Sequence of chain 1.F:
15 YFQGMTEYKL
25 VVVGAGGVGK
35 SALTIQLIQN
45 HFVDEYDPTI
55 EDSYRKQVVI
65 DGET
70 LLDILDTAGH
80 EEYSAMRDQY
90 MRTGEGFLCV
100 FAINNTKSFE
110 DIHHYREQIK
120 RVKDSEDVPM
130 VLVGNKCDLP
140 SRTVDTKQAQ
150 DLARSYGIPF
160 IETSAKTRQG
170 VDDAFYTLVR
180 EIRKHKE

The small molecule below binds the protein below.
Small molecule (SMILES): Nc1nc2c(ncn2[C@@H]2O[C@H](CO[P](=O)(O)O[P](=O)(O)NP(=O)(O)O)[C@@H](O)[C@H]2O)c(=O)[nH]1

Binding-site contacts:
Ligand atom O3G contacts residue PRO52 of chain 1.F at 3.5 Å.
Ligand atom C8 contacts residue ALA36 of chain 1.F at 3.6 Å (hydrophobic).
Ligand atom N2 contacts residue LEU138 of chain 1.F at 3.6 Å.
Ligand atom N1 contacts residue ASP137 of chain 1.F at 2.8 Å (salt-bridge).
Ligand atom PB contacts residue LYS34 of chain 1.F at 3.6 Å.
Ligand atom O2G contacts residue GLY78 of chain 1.F at 2.8 Å (h-bond).
Ligand atom O4' contacts residue LYS135 of chain 1.F at 3.2 Å (salt-bridge).
Ligand atom O2' contacts residue PHE46 of chain 1.F at 3.4 Å.
Ligand atom N3B contacts residue MG1 of chain 1.AA at 3.5 Å.
Ligand atom O6 contacts residue ASP137 of chain 1.F at 3.6 Å (salt-bridge).
Ligand atom O2G contacts residue LYS34 of chain 1.F at 2.6 Å (salt-bridge).
Ligand atom PB contacts residue MG1 of chain 1.AA at 3.2 Å.
Ligand atom N3B contacts residue GLY31 of chain 1.F at 3.2 Å (h-bond).
Ligand atom O2' contacts residue VAL47 of chain 1.F at 2.8 Å (h-bond).
Ligand atom O1G contacts residue MG1 of chain 1.AA at 2.2 Å.
Ligand atom O1B contacts residue LYS34 of chain 1.F at 3.6 Å (salt-bridge).
Ligand atom O2B contacts residue VAL32 of chain 1.F at 3.3 Å (h-bond).
Ligand atom N7 contacts residue ASN134 of chain 1.F at 3.0 Å (h-bond).
Ligand atom N2 contacts residue ASP137 of chain 1.F at 2.9 Å (salt-bridge).
Ligand atom O3' contacts residue ASP48 of chain 1.F at 3.0 Å (salt-bridge).
Ligand atom PG contacts residue MG1 of chain 1.AA at 3.3 Å.
Ligand atom O2' contacts residue ASP48 of chain 1.F at 3.1 Å (salt-bridge).
Ligand atom C3' contacts residue GLU49 of chain 1.F at 3.5 Å.
Ligand atom O3A contacts residue GLY33 of chain 1.F at 3.1 Å (h-bond).
Ligand atom O2B contacts residue GLY31 of chain 1.F at 3.6 Å (h-bond).
Ligand atom N3B contacts residue TYR50 of chain 1.F at 3.6 Å.
Ligand atom C2' contacts residue VAL47 of chain 1.F at 3.5 Å (hydrophobic).
Ligand atom O6 contacts residue ALA164 of chain 1.F at 2.8 Å (h-bond).
Ligand atom O2B contacts residue LYS34 of chain 1.F at 2.8 Å (salt-bridge).
Ligand atom O1G contacts residue THR53 of chain 1.F at 2.9 Å (h-bond).
Ligand atom O1B contacts residue MG1 of chain 1.AA at 1.9 Å.
Ligand atom O2B contacts residue GLY33 of chain 1.F at 3.0 Å (h-bond).
Ligand atom O1A contacts residue ALA36 of chain 1.F at 2.8 Å (h-bond).
Ligand atom O6 contacts residue ASN134 of chain 1.F at 3.2 Å (h-bond).
Ligand atom O1A contacts residue SER35 of chain 1.F at 3.4 Å (h-bond).
Ligand atom O3G contacts residue TYR50 of chain 1.F at 3.6 Å.
Ligand atom O1B contacts residue SER35 of chain 1.F at 3.0 Å (h-bond).
Ligand atom O1A contacts residue GLY33 of chain 1.F at 3.4 Å.
Ligand atom O6 contacts residue SER163 of chain 1.F at 3.3 Å.
Ligand atom O6 contacts residue LYS135 of chain 1.F at 3.3 Å (salt-bridge).